Sequence of chain 1.A:
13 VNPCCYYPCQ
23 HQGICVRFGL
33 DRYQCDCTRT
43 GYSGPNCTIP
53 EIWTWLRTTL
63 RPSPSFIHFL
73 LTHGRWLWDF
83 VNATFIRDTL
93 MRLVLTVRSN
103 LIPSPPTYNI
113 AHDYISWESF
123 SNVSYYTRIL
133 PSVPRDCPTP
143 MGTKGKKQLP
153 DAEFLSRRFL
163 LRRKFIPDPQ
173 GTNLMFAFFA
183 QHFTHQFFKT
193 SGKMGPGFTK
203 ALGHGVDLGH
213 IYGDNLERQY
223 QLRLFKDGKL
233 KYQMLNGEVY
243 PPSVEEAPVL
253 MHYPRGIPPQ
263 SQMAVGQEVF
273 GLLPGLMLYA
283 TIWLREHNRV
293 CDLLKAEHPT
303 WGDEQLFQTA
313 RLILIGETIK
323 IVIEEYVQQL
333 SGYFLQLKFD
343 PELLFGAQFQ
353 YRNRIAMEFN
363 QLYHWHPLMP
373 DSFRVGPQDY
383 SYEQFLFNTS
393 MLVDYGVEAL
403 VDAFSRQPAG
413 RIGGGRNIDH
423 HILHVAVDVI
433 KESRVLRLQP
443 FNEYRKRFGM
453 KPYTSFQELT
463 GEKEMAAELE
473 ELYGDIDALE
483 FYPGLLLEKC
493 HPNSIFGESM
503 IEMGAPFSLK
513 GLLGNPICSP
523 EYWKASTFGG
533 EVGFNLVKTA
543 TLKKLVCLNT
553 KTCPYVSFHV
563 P

Binding-site contacts:
Ligand atom O6 contacts residue TYR382 of chain 1.A at 4.1 Å.
Ligand atom C7 contacts residue ASN390 of chain 1.A at 3.7 Å.
Ligand atom C5 contacts residue ASN390 of chain 1.A at 4.4 Å.
Ligand atom C1 contacts residue ASN390 of chain 1.A at 2.6 Å.
Ligand atom O6 contacts residue TYR397 of chain 1.A at 3.5 Å.
Ligand atom C6 contacts residue TYR397 of chain 1.A at 3.8 Å (hydrophobic).
Ligand atom C7 contacts residue GLN386 of chain 1.A at 4.0 Å.
Ligand atom C5 contacts residue TYR382 of chain 1.A at 4.2 Å (hydrophobic).
Ligand atom O5 contacts residue MET393 of chain 1.A at 4.3 Å.
Ligand atom O3 contacts residue GLN386 of chain 1.A at 4.4 Å.
Ligand atom O5 contacts residue ASP396 of chain 1.A at 4.1 Å.
Ligand atom O4 contacts residue TYR382 of chain 1.A at 4.3 Å.
Ligand atom C6 contacts residue TYR382 of chain 1.A at 3.2 Å (hydrophobic).
Ligand atom O6 contacts residue MET393 of chain 1.A at 3.3 Å.
Ligand atom O7 contacts residue ASN390 of chain 1.A at 2.7 Å (h-bond).
Ligand atom O7 contacts residue GLN386 of chain 1.A at 3.1 Å (h-bond).
Ligand atom O5 contacts residue ASN390 of chain 1.A at 2.9 Å (h-bond).
Ligand atom C2 contacts residue ASN390 of chain 1.A at 3.5 Å.
Ligand atom C8 contacts residue GLN386 of chain 1.A at 4.4 Å.
Ligand atom C4 contacts residue TYR382 of chain 1.A at 3.9 Å (hydrophobic).
Ligand atom O5 contacts residue SER392 of chain 1.A at 4.0 Å.
Ligand atom C1 contacts residue SER392 of chain 1.A at 3.8 Å.
Ligand atom O6 contacts residue ASP396 of chain 1.A at 2.9 Å (salt-bridge).
Ligand atom C6 contacts residue ASP396 of chain 1.A at 3.7 Å.
Ligand atom N2 contacts residue ASN390 of chain 1.A at 4.0 Å.
Ligand atom C5 contacts residue ASP396 of chain 1.A at 3.8 Å.

A protein and the small-molecule ligand that binds it are described below.
Small molecule (SMILES): CC(=O)N[C@@H]1[C@@H](O)[C@H](O)[C@@H](CO)O[C@H]1O